Binding-site contacts:
Ligand atom O contacts residue TRP144 of chain 1.A at 3.2 Å (h-bond).
Ligand atom O contacts residue ILE72 of chain 1.A at 3.4 Å.
Ligand atom N contacts residue GLN62 of chain 1.A at 3.3 Å (h-bond).
Ligand atom NH2 contacts residue ASP113 of chain 1.A at 2.8 Å (salt-bridge).
Ligand atom OG contacts residue GLN62 of chain 1.A at 2.8 Å (h-bond).
Ligand atom O contacts residue ASN69 of chain 1.A at 3.2 Å (h-bond).
Ligand atom CA contacts residue TYR7 of chain 1.A at 3.4 Å (hydrophobic).
Ligand atom O contacts residue THR140 of chain 1.A at 3.4 Å (h-bond).
Ligand atom CD contacts residue ASP113 of chain 1.A at 3.6 Å.
Ligand atom O contacts residue TYR7 of chain 1.A at 3.4 Å.
Ligand atom CB contacts residue ASN69 of chain 1.A at 3.3 Å.
Ligand atom NE contacts residue ASP113 of chain 1.A at 2.8 Å (salt-bridge).
Ligand atom O contacts residue ILE65 of chain 1.A at 3.5 Å.
Ligand atom N contacts residue TYR7 of chain 1.A at 2.8 Å (h-bond).
Ligand atom N contacts residue ASN69 of chain 1.A at 3.0 Å (h-bond).
Ligand atom CA contacts residue GLN62 of chain 1.A at 3.5 Å.
Ligand atom O contacts residue LYS143 of chain 1.A at 3.4 Å (salt-bridge).
Ligand atom CE3 contacts residue GLN62 of chain 1.A at 3.4 Å.
Ligand atom NE1 contacts residue TYR7 of chain 1.A at 3.4 Å.
Ligand atom N contacts residue ASP76 of chain 1.A at 2.8 Å (salt-bridge).
Ligand atom CE contacts residue LYS143 of chain 1.A at 3.4 Å.
Ligand atom NH2 contacts residue ILE65 of chain 1.A at 3.5 Å.
Ligand atom CB contacts residue GLN62 of chain 1.A at 3.5 Å.
Ligand atom N contacts residue TYR168 of chain 1.A at 2.8 Å (h-bond).
Ligand atom NH1 contacts residue ASP73 of chain 1.A at 3.3 Å (salt-bridge).
Ligand atom NE1 contacts residue THR24 of chain 1.A at 3.0 Å (h-bond).
Ligand atom C contacts residue TYR7 of chain 1.A at 3.6 Å (hydrophobic).
Ligand atom NH1 contacts residue ASP76 of chain 1.A at 2.8 Å (salt-bridge).
Ligand atom CD1 contacts residue TYR7 of chain 1.A at 3.5 Å (hydrophobic).
Ligand atom CB contacts residue TRP164 of chain 1.A at 3.6 Å (hydrophobic).
Ligand atom CD1 contacts residue TYR156 of chain 1.A at 3.6 Å (hydrophobic).
Ligand atom N contacts residue TYR97 of chain 1.A at 3.0 Å (h-bond).
Ligand atom OG1 contacts residue LYS143 of chain 1.A at 3.2 Å (salt-bridge).
Ligand atom CA contacts residue ASP76 of chain 1.A at 3.5 Å.
Ligand atom CZ contacts residue ASP113 of chain 1.A at 3.4 Å.
Ligand atom O contacts residue ARG83 of chain 1.A at 3.1 Å (salt-bridge).
Ligand atom O contacts residue TYR156 of chain 1.A at 2.7 Å (h-bond).
Ligand atom CB contacts residue ASP76 of chain 1.A at 3.4 Å.
Ligand atom CD1 contacts residue TYR97 of chain 1.A at 3.2 Å (hydrophobic).
Ligand atom CE2 contacts residue TYR7 of chain 1.A at 3.6 Å (hydrophobic).

Sequence of chain 1.A:
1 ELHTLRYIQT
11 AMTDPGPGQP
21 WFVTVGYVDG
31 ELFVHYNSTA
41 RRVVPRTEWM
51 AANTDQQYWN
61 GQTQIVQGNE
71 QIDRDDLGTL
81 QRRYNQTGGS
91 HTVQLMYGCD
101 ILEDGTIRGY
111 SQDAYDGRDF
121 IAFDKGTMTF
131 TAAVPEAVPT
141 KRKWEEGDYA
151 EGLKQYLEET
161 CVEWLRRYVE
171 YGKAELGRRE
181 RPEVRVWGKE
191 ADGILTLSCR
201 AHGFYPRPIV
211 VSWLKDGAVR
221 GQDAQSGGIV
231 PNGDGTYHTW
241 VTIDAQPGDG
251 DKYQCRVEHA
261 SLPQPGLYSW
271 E

This protein binds this small molecule.
Small molecule (SMILES): CSCC[C@H](NC(=O)[C@@H]1CCCN1C(=O)[C@H](CCCCN)NC(=O)[C@H](CCCN=C(N)N)NC(=O)[C@H](Cc1ccccc1)NC(=O)[C@H](CC1=CN=C2C=CC=CC12)NC(=O)[C@@H](N)CO)C(=O)N[C@H](C(=O)N[C@H](C=O)CCCN=C(N)N)[C@@H](C)O